Binding-site contacts:
Ligand atom C4 contacts residue ASN271 of chain 1.A at 4.2 Å.
Ligand atom C6 contacts residue ILE292 of chain 1.A at 4.5 Å (hydrophobic).
Ligand atom C1 contacts residue ASN271 of chain 1.A at 1.5 Å.
Ligand atom C8 contacts residue VAL410 of chain 1.A at 3.8 Å (hydrophobic).
Ligand atom C5 contacts residue ILE292 of chain 1.A at 4.1 Å (hydrophobic).
Ligand atom C8 contacts residue ASN271 of chain 1.A at 4.0 Å.
Ligand atom C1 contacts residue ILE292 of chain 1.A at 3.7 Å (hydrophobic).
Ligand atom O7 contacts residue ASN271 of chain 1.A at 3.4 Å (h-bond).
Ligand atom C5 contacts residue ASN271 of chain 1.A at 3.7 Å.
Ligand atom C3 contacts residue ASN271 of chain 1.A at 3.8 Å.
Ligand atom N2 contacts residue ASN271 of chain 1.A at 2.9 Å (h-bond).
Ligand atom C8 contacts residue GLY409 of chain 1.A at 3.7 Å.
Ligand atom O5 contacts residue ILE292 of chain 1.A at 3.4 Å.
Ligand atom O5 contacts residue ASN271 of chain 1.A at 2.4 Å (h-bond).
Ligand atom C2 contacts residue ASN271 of chain 1.A at 2.4 Å.
Ligand atom C7 contacts residue ASN271 of chain 1.A at 3.3 Å.

Sequence of chain 1.A:
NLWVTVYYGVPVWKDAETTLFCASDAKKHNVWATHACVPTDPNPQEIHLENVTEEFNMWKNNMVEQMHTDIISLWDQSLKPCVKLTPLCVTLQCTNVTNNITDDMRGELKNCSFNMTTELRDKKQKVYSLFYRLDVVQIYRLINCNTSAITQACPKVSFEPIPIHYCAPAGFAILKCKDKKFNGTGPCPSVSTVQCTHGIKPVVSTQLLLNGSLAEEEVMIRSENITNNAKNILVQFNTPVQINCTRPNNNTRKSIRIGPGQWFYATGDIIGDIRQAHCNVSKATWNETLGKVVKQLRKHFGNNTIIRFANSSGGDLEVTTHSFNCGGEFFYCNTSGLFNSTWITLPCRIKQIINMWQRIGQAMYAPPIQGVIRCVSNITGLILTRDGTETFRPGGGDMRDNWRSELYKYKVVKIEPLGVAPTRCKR

A protein and the small-molecule ligand that binds it are described below.
Small molecule (SMILES): CC(=O)N[C@@H]1[C@@H](O)[C@H](O)[C@@H](CO)O[C@H]1O